Binding-site contacts:
Ligand atom C contacts residue ASN56 of chain 1.L at 3.8 Å.
Ligand atom C contacts residue ASN748 of chain 1.M at 3.9 Å.
Ligand atom N contacts residue GLN57 of chain 1.L at 3.4 Å (h-bond).
Ligand atom C contacts residue GLN57 of chain 1.L at 3.9 Å.
Ligand atom O contacts residue PHE616 of chain 1.M at 3.4 Å.
Ligand atom O contacts residue SER55 of chain 1.L at 3.8 Å.
Ligand atom O contacts residue ASN211 of chain 1.M at 2.8 Å (h-bond).
Ligand atom O contacts residue GLN326 of chain 1.M at 3.2 Å (h-bond).
Ligand atom CA contacts residue TYR363 of chain 1.M at 3.9 Å (hydrophobic).
Ligand atom N contacts residue LEU120 of chain 1.M at 3.7 Å.
Ligand atom C contacts residue GLU54 of chain 1.L at 3.6 Å.
Ligand atom O contacts residue GLN57 of chain 1.L at 3.2 Å (h-bond).
Ligand atom C contacts residue LEU120 of chain 1.M at 3.9 Å (hydrophobic).
Ligand atom C contacts residue PHE616 of chain 1.M at 3.6 Å (hydrophobic).
Ligand atom N contacts residue GLN326 of chain 1.M at 3.1 Å (h-bond).
Ligand atom O contacts residue TYR75 of chain 1.L at 3.3 Å (h-bond).
Ligand atom O contacts residue ASN56 of chain 1.L at 3.0 Å (h-bond).
Ligand atom O contacts residue TYR363 of chain 1.M at 3.8 Å.
Ligand atom N contacts residue GLU54 of chain 1.L at 3.0 Å (salt-bridge).
Ligand atom CA contacts residue GLU210 of chain 1.M at 3.5 Å.
Ligand atom C contacts residue ASN211 of chain 1.M at 3.9 Å.
Ligand atom O contacts residue LEU747 of chain 1.M at 3.4 Å.
Ligand atom O contacts residue LEU120 of chain 1.M at 3.9 Å.
Ligand atom C contacts residue TYR75 of chain 1.L at 3.8 Å (hydrophobic).
Ligand atom CA contacts residue LEU120 of chain 1.M at 3.9 Å (hydrophobic).
Ligand atom C contacts residue GLN326 of chain 1.M at 3.5 Å.
Ligand atom C contacts residue TYR363 of chain 1.M at 3.9 Å (hydrophobic).
Ligand atom CA contacts residue GLN57 of chain 1.L at 3.3 Å.
Ligand atom CA contacts residue PHE839 of chain 1.M at 3.7 Å (hydrophobic).
Ligand atom N contacts residue SER752 of chain 1.M at 3.7 Å.
Ligand atom CA contacts residue GLN326 of chain 1.M at 3.0 Å.
Ligand atom N contacts residue GLY746 of chain 1.M at 3.4 Å (h-bond).
Ligand atom O contacts residue ASN748 of chain 1.M at 2.7 Å (h-bond).
Ligand atom C contacts residue GLY746 of chain 1.M at 3.4 Å.
Ligand atom N contacts residue GLN71 of chain 1.L at 3.5 Å (h-bond).
Ligand atom O contacts residue GLY746 of chain 1.M at 3.5 Å (h-bond).
Ligand atom CA contacts residue GLU54 of chain 1.L at 3.3 Å.
Ligand atom CA contacts residue THR743 of chain 1.M at 3.6 Å.
Ligand atom CA contacts residue GLY746 of chain 1.M at 3.9 Å.
Ligand atom O contacts residue GLU210 of chain 1.M at 3.7 Å.

Sequence of chain 1.M:
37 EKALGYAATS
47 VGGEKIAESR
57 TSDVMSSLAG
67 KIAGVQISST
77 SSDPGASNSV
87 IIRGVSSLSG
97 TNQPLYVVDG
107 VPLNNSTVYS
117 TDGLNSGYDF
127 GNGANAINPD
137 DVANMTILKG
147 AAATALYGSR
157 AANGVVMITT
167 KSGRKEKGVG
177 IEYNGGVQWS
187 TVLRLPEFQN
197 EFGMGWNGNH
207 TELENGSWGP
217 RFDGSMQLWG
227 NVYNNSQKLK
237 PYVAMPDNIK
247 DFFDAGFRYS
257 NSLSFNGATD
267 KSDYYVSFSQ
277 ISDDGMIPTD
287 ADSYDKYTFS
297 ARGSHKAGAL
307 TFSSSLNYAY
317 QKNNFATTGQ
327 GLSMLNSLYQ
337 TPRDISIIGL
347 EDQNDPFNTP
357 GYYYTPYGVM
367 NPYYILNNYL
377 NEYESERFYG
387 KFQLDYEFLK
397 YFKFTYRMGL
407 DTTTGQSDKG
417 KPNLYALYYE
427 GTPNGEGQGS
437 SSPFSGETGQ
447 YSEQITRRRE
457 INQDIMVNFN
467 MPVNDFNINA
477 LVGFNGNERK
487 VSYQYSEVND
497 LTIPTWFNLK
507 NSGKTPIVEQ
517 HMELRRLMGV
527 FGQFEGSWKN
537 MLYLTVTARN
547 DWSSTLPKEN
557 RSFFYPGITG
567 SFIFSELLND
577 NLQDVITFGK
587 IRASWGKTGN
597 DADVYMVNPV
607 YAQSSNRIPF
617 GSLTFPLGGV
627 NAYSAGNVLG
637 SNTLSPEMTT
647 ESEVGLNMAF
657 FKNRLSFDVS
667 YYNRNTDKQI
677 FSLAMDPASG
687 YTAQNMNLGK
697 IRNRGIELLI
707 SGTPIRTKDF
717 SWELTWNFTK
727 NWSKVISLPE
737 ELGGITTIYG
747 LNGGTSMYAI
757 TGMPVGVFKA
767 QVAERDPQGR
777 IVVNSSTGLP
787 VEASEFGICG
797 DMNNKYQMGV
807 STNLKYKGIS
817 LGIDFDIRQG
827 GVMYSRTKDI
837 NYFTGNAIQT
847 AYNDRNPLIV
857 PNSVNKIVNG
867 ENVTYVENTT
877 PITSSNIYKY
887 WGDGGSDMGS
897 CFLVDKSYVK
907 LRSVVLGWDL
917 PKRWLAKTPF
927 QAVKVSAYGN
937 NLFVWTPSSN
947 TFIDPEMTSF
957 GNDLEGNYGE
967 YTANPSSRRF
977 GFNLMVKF

Sequence of chain 1.L:
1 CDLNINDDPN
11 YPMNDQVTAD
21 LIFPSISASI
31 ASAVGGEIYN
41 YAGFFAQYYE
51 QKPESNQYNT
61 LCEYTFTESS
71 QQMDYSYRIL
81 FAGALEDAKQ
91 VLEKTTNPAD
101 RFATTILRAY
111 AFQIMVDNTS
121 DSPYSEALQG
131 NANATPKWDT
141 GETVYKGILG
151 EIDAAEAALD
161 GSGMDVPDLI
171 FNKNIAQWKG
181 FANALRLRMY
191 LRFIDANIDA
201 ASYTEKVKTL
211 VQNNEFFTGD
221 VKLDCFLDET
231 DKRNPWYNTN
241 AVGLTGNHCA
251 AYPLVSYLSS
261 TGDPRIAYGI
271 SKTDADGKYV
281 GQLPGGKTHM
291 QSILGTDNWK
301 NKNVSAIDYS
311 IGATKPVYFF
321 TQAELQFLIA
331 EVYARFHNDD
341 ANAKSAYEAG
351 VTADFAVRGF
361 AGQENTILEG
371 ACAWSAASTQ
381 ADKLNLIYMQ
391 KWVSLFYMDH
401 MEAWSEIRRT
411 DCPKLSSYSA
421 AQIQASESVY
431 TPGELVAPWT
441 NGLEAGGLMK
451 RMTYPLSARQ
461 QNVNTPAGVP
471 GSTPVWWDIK

The protein below binds the small molecule below.
Small molecule (SMILES): NCC(=O)NCC(=O)NCC(=O)NCC(=O)NCC(=O)NCC(=O)NCC(=O)NCC(=O)NCC(=O)NCC=O